This protein binds this small molecule.
Small molecule (SMILES): CC(=O)N[C@@H]1[C@@H](O)[C@H](O)[C@@H](CO)O[C@H]1O

Binding-site contacts:
Ligand atom C2 contacts residue ASN676 of chain 1.B at 2.5 Å.
Ligand atom O7 contacts residue VAL675 of chain 1.B at 4.3 Å.
Ligand atom C8 contacts residue ASN676 of chain 1.B at 3.6 Å.
Ligand atom C5 contacts residue ASN676 of chain 1.B at 3.7 Å.
Ligand atom N2 contacts residue ASN676 of chain 1.B at 3.0 Å (h-bond).
Ligand atom C4 contacts residue ASN676 of chain 1.B at 4.2 Å.
Ligand atom C1 contacts residue ASN676 of chain 1.B at 1.4 Å.
Ligand atom O5 contacts residue ASN676 of chain 1.B at 2.4 Å (h-bond).
Ligand atom O7 contacts residue HIS674 of chain 1.B at 3.8 Å.
Ligand atom C3 contacts residue ASN676 of chain 1.B at 3.8 Å.
Ligand atom C7 contacts residue ASN676 of chain 1.B at 3.5 Å.
Ligand atom O7 contacts residue ASN676 of chain 1.B at 4.4 Å.

Sequence of chain 1.B:
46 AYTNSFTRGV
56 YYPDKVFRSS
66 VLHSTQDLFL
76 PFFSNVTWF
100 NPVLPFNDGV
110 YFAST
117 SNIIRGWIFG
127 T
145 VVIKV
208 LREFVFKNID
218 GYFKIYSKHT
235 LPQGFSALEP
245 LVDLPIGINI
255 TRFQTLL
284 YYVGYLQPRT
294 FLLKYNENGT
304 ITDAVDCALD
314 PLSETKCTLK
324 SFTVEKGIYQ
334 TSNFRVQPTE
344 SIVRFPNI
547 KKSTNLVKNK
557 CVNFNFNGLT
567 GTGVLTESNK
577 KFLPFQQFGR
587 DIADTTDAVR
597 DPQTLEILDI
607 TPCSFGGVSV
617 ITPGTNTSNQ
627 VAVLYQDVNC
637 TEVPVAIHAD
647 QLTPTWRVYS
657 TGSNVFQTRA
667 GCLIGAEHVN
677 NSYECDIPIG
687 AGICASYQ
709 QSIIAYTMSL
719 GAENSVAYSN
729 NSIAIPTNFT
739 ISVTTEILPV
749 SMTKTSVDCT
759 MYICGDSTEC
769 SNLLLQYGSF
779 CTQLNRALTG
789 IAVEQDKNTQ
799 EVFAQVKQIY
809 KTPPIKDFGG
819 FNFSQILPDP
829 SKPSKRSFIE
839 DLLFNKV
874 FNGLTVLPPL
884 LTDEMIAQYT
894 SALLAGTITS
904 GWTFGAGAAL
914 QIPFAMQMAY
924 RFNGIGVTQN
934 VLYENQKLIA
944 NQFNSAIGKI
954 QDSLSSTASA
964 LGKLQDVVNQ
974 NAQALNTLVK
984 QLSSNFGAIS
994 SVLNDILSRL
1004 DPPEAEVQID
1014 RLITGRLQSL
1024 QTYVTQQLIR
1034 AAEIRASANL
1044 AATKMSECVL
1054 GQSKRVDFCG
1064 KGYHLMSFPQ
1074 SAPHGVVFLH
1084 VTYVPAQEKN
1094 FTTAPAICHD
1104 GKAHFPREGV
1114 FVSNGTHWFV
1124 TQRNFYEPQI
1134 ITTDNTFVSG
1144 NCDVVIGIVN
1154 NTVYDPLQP